Sequence of chain 1.A:
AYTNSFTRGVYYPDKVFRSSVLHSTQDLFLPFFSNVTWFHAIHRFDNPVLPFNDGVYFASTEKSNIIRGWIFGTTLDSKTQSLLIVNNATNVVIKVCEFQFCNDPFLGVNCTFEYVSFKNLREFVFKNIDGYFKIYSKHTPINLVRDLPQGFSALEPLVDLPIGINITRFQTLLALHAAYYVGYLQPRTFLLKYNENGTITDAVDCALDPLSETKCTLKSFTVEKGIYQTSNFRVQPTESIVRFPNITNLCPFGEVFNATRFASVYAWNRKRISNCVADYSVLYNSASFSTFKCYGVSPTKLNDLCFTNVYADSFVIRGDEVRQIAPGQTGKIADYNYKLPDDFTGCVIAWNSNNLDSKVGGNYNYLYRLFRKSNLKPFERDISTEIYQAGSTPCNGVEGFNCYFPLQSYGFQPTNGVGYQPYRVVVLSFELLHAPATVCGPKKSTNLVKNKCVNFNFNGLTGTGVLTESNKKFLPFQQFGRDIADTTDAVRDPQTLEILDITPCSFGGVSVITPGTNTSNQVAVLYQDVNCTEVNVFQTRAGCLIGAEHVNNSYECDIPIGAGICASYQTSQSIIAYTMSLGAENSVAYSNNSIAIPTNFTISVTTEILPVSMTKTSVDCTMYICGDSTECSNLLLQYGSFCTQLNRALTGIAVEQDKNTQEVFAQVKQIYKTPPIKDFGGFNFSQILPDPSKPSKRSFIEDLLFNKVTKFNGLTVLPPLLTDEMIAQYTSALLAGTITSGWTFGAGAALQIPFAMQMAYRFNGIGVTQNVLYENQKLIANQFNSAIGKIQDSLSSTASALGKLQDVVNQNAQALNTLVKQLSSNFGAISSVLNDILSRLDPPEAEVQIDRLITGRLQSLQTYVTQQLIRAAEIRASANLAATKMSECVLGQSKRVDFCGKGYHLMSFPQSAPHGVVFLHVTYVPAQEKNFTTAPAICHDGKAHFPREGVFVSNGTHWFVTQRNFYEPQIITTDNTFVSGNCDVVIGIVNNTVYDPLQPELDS

Binding-site contacts:
Ligand atom C5 contacts residue ASN234 of chain 1.A at 3.7 Å.
Ligand atom C7 contacts residue ASN234 of chain 1.A at 3.9 Å.
Ligand atom C5 contacts residue THR236 of chain 1.A at 4.4 Å.
Ligand atom C4 contacts residue ASN234 of chain 1.A at 4.3 Å.
Ligand atom C2 contacts residue ASN234 of chain 1.A at 2.5 Å.
Ligand atom O5 contacts residue THR236 of chain 1.A at 4.3 Å.
Ligand atom C1 contacts residue ASN234 of chain 1.A at 1.4 Å.
Ligand atom C3 contacts residue ASN234 of chain 1.A at 3.8 Å.
Ligand atom C1 contacts residue THR236 of chain 1.A at 4.4 Å.
Ligand atom O5 contacts residue ASN234 of chain 1.A at 2.4 Å (h-bond).
Ligand atom N2 contacts residue ASN234 of chain 1.A at 2.9 Å (h-bond).
Ligand atom O6 contacts residue THR236 of chain 1.A at 4.2 Å.

A protein and the small-molecule ligand that binds it are described below.
Small molecule (SMILES): CC(=O)N[C@H]1[C@H](O[C@H]2[C@H](O)[C@@H](NC(C)=O)CO[C@@H]2CO)O[C@H](CO)[C@@H](O)[C@@H]1O